Binding-site contacts:
Ligand atom N2 contacts residue GLU147 of chain 1.A at 3.8 Å.
Ligand atom C1 contacts residue ASN149 of chain 1.A at 1.4 Å.
Ligand atom C4 contacts residue ASN149 of chain 1.A at 4.1 Å.
Ligand atom C5 contacts residue ASN149 of chain 1.A at 3.6 Å.
Ligand atom C8 contacts residue ILE158 of chain 1.A at 3.8 Å (hydrophobic).
Ligand atom C3 contacts residue ASN149 of chain 1.A at 3.7 Å.
Ligand atom N2 contacts residue ASN149 of chain 1.A at 2.8 Å (h-bond).
Ligand atom C2 contacts residue ASN149 of chain 1.A at 2.2 Å.
Ligand atom O7 contacts residue ASN157 of chain 1.A at 4.1 Å.
Ligand atom C8 contacts residue ASN157 of chain 1.A at 4.0 Å.
Ligand atom C7 contacts residue ASN157 of chain 1.A at 4.4 Å.
Ligand atom C3 contacts residue GLU147 of chain 1.A at 4.5 Å.
Ligand atom O7 contacts residue ASN149 of chain 1.A at 3.1 Å (h-bond).
Ligand atom C7 contacts residue ASN149 of chain 1.A at 3.2 Å.
Ligand atom C2 contacts residue GLU147 of chain 1.A at 4.5 Å.
Ligand atom C8 contacts residue ALA159 of chain 1.A at 3.4 Å (hydrophobic).
Ligand atom C1 contacts residue GLU147 of chain 1.A at 4.5 Å.
Ligand atom O5 contacts residue ASN149 of chain 1.A at 2.4 Å (h-bond).

The protein below binds the small molecule below.
Small molecule (SMILES): CC(=O)N[C@@H]1[C@@H](O)[C@H](O)[C@@H](CO)O[C@H]1O

Sequence of chain 1.A:
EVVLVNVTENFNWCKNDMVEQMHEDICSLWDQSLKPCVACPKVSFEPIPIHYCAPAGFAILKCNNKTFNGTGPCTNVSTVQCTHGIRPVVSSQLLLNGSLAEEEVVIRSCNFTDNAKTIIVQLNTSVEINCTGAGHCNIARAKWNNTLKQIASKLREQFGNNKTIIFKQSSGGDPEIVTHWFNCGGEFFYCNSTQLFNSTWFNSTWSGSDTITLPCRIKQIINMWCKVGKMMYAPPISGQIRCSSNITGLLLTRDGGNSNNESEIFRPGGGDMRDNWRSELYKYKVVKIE